This small molecule binds to this protein.
Small molecule (SMILES): CN1CCN(C(=O)c2cc(-c3nnc4ccc(Br)cn34)c(O)cc2O)CC1

Binding-site contacts:
Ligand atom C16 contacts residue PHE130 of chain 1.A at 3.8 Å (hydrophobic).
Ligand atom C27 contacts residue ILE88 of chain 1.A at 3.5 Å (hydrophobic).
Ligand atom O08 contacts residue GLY89 of chain 1.A at 3.6 Å.
Ligand atom C07 contacts residue ALA47 of chain 1.A at 3.8 Å (hydrophobic).
Ligand atom N12 contacts residue PHE130 of chain 1.A at 3.5 Å.
Ligand atom O09 contacts residue PHE130 of chain 1.A at 3.8 Å.
Ligand atom C01 contacts residue THR176 of chain 1.A at 3.7 Å.
Ligand atom C13 contacts residue LEU99 of chain 1.A at 3.3 Å (hydrophobic).
Ligand atom N14 contacts residue PHE130 of chain 1.A at 3.2 Å.
Ligand atom O10 contacts residue ASP85 of chain 1.A at 2.4 Å (salt-bridge).
Ligand atom O08 contacts residue THR176 of chain 1.A at 2.8 Å (h-bond).
Ligand atom C16 contacts residue LEU99 of chain 1.A at 3.6 Å (hydrophobic).
Ligand atom C17 contacts residue LEU99 of chain 1.A at 3.8 Å (hydrophobic).
Ligand atom O10 contacts residue THR176 of chain 1.A at 3.4 Å.
Ligand atom N15 contacts residue ASN43 of chain 1.A at 2.9 Å (h-bond).
Ligand atom C18 contacts residue PHE130 of chain 1.A at 3.6 Å (hydrophobic).
Ligand atom C11 contacts residue PHE130 of chain 1.A at 3.8 Å (hydrophobic).
Ligand atom C01 contacts residue ASP85 of chain 1.A at 3.4 Å.
Ligand atom BR1 contacts residue TRP154 of chain 1.A at 3.4 Å.
Ligand atom BR1 contacts residue LEU95 of chain 1.A at 3.6 Å.
Ligand atom C16 contacts residue MET90 of chain 1.A at 3.8 Å (hydrophobic).
Ligand atom C19 contacts residue LEU99 of chain 1.A at 3.5 Å (hydrophobic).
Ligand atom C17 contacts residue PHE130 of chain 1.A at 3.8 Å (hydrophobic).
Ligand atom C03 contacts residue ASN43 of chain 1.A at 3.8 Å.
Ligand atom O09 contacts residue ASN43 of chain 1.A at 3.6 Å.
Ligand atom C27 contacts residue GLY89 of chain 1.A at 3.5 Å.
Ligand atom N15 contacts residue PHE130 of chain 1.A at 3.8 Å.
Ligand atom N20 contacts residue ALA47 of chain 1.A at 3.7 Å.
Ligand atom O10 contacts residue ALA47 of chain 1.A at 3.2 Å.
Ligand atom O08 contacts residue MET90 of chain 1.A at 3.6 Å.
Ligand atom C19 contacts residue PHE130 of chain 1.A at 3.4 Å (hydrophobic).
Ligand atom C22 contacts residue LEU99 of chain 1.A at 3.5 Å (hydrophobic).
Ligand atom C18 contacts residue LEU99 of chain 1.A at 3.7 Å (hydrophobic).
Ligand atom O09 contacts residue VAL178 of chain 1.A at 3.8 Å.
Ligand atom C07 contacts residue THR176 of chain 1.A at 3.7 Å.
Ligand atom N12 contacts residue LEU99 of chain 1.A at 3.4 Å.
Ligand atom BR1 contacts residue VAL142 of chain 1.A at 3.8 Å.
Ligand atom N14 contacts residue ASN43 of chain 1.A at 3.5 Å (h-bond).
Ligand atom C13 contacts residue PHE130 of chain 1.A at 3.3 Å (hydrophobic).
Ligand atom C02 contacts residue ASP85 of chain 1.A at 3.5 Å.

Sequence of chain 1.A:
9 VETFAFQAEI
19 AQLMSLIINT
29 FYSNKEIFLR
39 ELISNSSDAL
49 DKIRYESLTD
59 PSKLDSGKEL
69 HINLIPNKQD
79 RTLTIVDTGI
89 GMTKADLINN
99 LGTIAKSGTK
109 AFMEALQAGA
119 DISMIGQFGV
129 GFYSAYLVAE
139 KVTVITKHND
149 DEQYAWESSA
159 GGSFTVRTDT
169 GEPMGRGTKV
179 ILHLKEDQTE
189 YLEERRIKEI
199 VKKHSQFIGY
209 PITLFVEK